The small molecule below binds the protein below.
Small molecule (SMILES): O=P(O)(O)OCCNS(=O)(=O)c1ccc(OC(F)(F)F)cc1

Sequence of chain 1.B:
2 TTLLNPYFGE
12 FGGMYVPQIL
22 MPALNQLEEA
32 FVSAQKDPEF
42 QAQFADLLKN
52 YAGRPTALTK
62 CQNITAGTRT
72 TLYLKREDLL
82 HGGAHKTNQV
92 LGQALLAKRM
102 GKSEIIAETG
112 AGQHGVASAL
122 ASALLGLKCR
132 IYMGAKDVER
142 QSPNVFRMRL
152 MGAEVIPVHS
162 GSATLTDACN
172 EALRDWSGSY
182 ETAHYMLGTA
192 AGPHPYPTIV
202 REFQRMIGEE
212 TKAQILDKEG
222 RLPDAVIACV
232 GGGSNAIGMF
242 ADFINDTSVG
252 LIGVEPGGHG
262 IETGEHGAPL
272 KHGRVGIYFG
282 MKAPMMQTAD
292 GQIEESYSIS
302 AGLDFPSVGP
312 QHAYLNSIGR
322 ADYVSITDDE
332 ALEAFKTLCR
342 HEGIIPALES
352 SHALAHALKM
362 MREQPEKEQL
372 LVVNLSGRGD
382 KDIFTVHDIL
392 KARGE

Binding-site contacts:
Ligand atom O16 contacts residue GLY234 of chain 1.A at 3.5 Å.
Ligand atom N13 contacts residue PHE22 of chain 1.A at 3.5 Å.
Ligand atom O21 contacts residue PHE22 of chain 1.A at 3.2 Å.
Ligand atom F9F contacts residue ALA129 of chain 1.A at 3.3 Å.
Ligand atom C15 contacts residue ILE64 of chain 1.A at 3.7 Å (hydrophobic).
Ligand atom C15 contacts residue GLY234 of chain 1.A at 2.9 Å.
Ligand atom O7 contacts residue ALA59 of chain 1.A at 3.2 Å.
Ligand atom O19 contacts residue GLY213 of chain 1.A at 2.7 Å (h-bond).
Ligand atom F11 contacts residue ALA129 of chain 1.A at 3.1 Å.
Ligand atom O20 contacts residue ILE64 of chain 1.A at 3.5 Å.
Ligand atom O20 contacts residue GLY184 of chain 1.A at 3.2 Å (h-bond).
Ligand atom O21 contacts residue GLU49 of chain 1.A at 3.5 Å.
Ligand atom P17 contacts residue GLY213 of chain 1.A at 3.6 Å.
Ligand atom O7 contacts residue ALA129 of chain 1.A at 3.5 Å.
Ligand atom O19 contacts residue PHE212 of chain 1.A at 3.0 Å.
Ligand atom O19 contacts residue GLY184 of chain 1.A at 3.5 Å (h-bond).
Ligand atom O18 contacts residue SER235 of chain 1.A at 2.6 Å (h-bond).
Ligand atom C3 contacts residue TYR175 of chain 1.A at 3.6 Å (hydrophobic).
Ligand atom C6 contacts residue PHE212 of chain 1.A at 3.7 Å (hydrophobic).
Ligand atom C5 contacts residue ASP60 of chain 1.A at 3.6 Å.
Ligand atom O18 contacts residue GLY234 of chain 1.A at 2.8 Å (h-bond).
Ligand atom F10 contacts residue PHE212 of chain 1.A at 3.8 Å.
Ligand atom C14 contacts residue THR183 of chain 1.A at 3.3 Å.
Ligand atom O18 contacts residue GLY213 of chain 1.A at 3.7 Å.
Ligand atom O20 contacts residue SER235 of chain 1.A at 2.8 Å (h-bond).
Ligand atom C14 contacts residue ILE64 of chain 1.A at 3.7 Å (hydrophobic).
Ligand atom O16 contacts residue PHE212 of chain 1.A at 3.7 Å.
Ligand atom O22 contacts residue TYR175 of chain 1.A at 2.6 Å (h-bond).
Ligand atom O20 contacts residue THR183 of chain 1.A at 3.0 Å.
Ligand atom F9F contacts residue ILE153 of chain 1.A at 3.5 Å.
Ligand atom F9F contacts residue LEU127 of chain 1.A at 3.2 Å.
Ligand atom C1 contacts residue PHE212 of chain 1.A at 3.5 Å (hydrophobic).
Ligand atom F10 contacts residue ILE153 of chain 1.A at 3.3 Å.
Ligand atom C2 contacts residue PHE212 of chain 1.A at 3.7 Å (hydrophobic).
Ligand atom C5 contacts residue LEU100 of chain 1.A at 3.8 Å (hydrophobic).
Ligand atom P17 contacts residue GLY234 of chain 1.A at 3.6 Å.
Ligand atom O21 contacts residue LEU100 of chain 1.A at 3.2 Å.
Ligand atom S12 contacts residue TYR175 of chain 1.A at 3.8 Å.
Ligand atom F11 contacts residue PRO18 of chain 1.B at 3.4 Å.
Ligand atom P17 contacts residue SER235 of chain 1.A at 3.2 Å.

Sequence of chain 1.A:
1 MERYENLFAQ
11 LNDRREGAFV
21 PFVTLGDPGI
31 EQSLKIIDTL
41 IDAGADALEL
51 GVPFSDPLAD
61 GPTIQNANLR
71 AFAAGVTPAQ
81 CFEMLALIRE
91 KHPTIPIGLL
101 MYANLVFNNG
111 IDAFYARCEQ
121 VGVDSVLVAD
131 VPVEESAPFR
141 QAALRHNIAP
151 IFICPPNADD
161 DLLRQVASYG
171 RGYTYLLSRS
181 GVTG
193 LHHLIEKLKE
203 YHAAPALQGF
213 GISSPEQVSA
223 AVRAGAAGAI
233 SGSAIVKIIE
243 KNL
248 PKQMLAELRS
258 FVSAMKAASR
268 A